This protein binds this small molecule.
Small molecule (SMILES): CC(=O)N[C@@H]1[C@@H](O)[C@H](O)[C@@H](CO)O[C@H]1O

Sequence of chain 1.D:
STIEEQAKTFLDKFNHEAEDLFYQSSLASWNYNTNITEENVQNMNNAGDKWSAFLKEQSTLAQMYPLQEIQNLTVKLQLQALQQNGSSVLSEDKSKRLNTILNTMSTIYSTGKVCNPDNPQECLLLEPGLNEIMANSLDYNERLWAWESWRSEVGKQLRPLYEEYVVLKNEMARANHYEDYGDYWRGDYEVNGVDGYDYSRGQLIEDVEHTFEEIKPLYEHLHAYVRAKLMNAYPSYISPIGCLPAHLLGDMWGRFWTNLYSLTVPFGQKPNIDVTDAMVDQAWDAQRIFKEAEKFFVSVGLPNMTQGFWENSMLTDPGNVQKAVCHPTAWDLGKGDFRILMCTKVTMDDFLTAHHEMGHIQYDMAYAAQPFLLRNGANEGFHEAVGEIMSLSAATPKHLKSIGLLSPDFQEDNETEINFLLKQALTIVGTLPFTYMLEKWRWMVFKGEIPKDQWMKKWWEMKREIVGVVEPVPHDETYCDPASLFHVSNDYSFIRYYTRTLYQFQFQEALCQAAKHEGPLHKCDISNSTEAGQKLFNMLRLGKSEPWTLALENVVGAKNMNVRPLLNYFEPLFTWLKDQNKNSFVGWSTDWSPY

Binding-site contacts:
Ligand atom N2 contacts residue MET306 of chain 1.D at 4.2 Å.
Ligand atom C1 contacts residue ASN305 of chain 1.D at 1.4 Å.
Ligand atom O7 contacts residue GLU295 of chain 1.D at 3.8 Å.
Ligand atom C8 contacts residue TRP311 of chain 1.D at 4.1 Å (hydrophobic).
Ligand atom C4 contacts residue ASN305 of chain 1.D at 4.2 Å.
Ligand atom C3 contacts residue ASN305 of chain 1.D at 3.8 Å.
Ligand atom C7 contacts residue ASN305 of chain 1.D at 3.3 Å.
Ligand atom N2 contacts residue ASN305 of chain 1.D at 2.9 Å (h-bond).
Ligand atom C7 contacts residue MET306 of chain 1.D at 4.0 Å (hydrophobic).
Ligand atom C8 contacts residue GLU295 of chain 1.D at 4.2 Å.
Ligand atom O5 contacts residue ASN305 of chain 1.D at 2.4 Å (h-bond).
Ligand atom C8 contacts residue MET306 of chain 1.D at 3.4 Å (hydrophobic).
Ligand atom O7 contacts residue ASN305 of chain 1.D at 3.4 Å (h-bond).
Ligand atom C8 contacts residue ASN305 of chain 1.D at 4.4 Å.
Ligand atom C2 contacts residue ASN305 of chain 1.D at 2.5 Å.
Ligand atom C7 contacts residue GLU295 of chain 1.D at 4.1 Å.
Ligand atom C5 contacts residue ASN305 of chain 1.D at 3.7 Å.